Sequence of chain 1.A:
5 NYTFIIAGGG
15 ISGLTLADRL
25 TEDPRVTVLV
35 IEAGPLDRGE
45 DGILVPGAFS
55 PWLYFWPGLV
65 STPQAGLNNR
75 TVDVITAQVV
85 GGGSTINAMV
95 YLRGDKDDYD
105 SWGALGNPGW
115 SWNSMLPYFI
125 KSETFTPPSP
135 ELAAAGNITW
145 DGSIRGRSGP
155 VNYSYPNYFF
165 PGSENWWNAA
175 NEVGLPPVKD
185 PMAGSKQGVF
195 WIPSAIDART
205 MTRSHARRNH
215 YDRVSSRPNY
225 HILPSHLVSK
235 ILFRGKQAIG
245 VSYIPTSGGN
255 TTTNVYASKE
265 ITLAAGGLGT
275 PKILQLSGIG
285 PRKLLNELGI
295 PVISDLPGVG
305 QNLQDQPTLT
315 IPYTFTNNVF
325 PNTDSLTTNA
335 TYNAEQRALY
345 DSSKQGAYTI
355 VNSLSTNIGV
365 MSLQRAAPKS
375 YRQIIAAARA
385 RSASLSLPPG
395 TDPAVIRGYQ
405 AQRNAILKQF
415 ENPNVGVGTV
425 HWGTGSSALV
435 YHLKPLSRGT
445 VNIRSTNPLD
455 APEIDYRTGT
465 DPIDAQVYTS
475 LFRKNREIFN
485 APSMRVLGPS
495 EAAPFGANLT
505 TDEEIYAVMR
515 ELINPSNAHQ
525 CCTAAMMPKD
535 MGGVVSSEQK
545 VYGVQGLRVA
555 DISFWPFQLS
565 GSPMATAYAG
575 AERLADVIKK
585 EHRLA

Binding-site contacts:
Ligand atom C5 contacts residue ASN254 of chain 1.A at 3.6 Å.
Ligand atom O5 contacts residue ASN254 of chain 1.A at 2.4 Å (h-bond).
Ligand atom C3 contacts residue ASN254 of chain 1.A at 3.7 Å.
Ligand atom C8 contacts residue ASN254 of chain 1.A at 4.4 Å.
Ligand atom N2 contacts residue ASN254 of chain 1.A at 2.8 Å (h-bond).
Ligand atom C4 contacts residue ASN254 of chain 1.A at 4.2 Å.
Ligand atom C1 contacts residue ASN254 of chain 1.A at 1.4 Å.
Ligand atom C7 contacts residue ASN254 of chain 1.A at 3.2 Å.
Ligand atom O7 contacts residue ASN254 of chain 1.A at 3.1 Å (h-bond).
Ligand atom C2 contacts residue ASN254 of chain 1.A at 2.4 Å.

A small-molecule ligand and the protein it binds are described below.
Small molecule (SMILES): CC(=O)N[C@@H]1[C@@H](O)[C@H](O)[C@@H](CO)O[C@H]1O